Sequence of chain 13.F:
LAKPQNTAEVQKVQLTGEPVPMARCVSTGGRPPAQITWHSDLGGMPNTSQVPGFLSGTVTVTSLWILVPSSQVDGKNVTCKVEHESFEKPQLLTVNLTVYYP

The protein below binds the small molecule below.
Small molecule (SMILES): CC(=O)N[C@H]1[C@H](O[C@H]2[C@H](O)[C@@H](NC(C)=O)CO[C@@H]2CO)O[C@H](CO)[C@@H](O)[C@@H]1O

Binding-site contacts:
Ligand atom C1 contacts residue ASN77 of chain 13.F at 1.5 Å.
Ligand atom C7 contacts residue ASN77 of chain 13.F at 2.7 Å.
Ligand atom C2 contacts residue ASN77 of chain 13.F at 2.3 Å.
Ligand atom C2 contacts residue NAG1 of chain 13.L at 4.3 Å.
Ligand atom C7 contacts residue NAG1 of chain 13.L at 4.3 Å.
Ligand atom O5 contacts residue THR94 of chain 13.F at 3.8 Å.
Ligand atom O6 contacts residue THR94 of chain 13.F at 4.0 Å.
Ligand atom C1 contacts residue NAG1 of chain 13.L at 3.4 Å.
Ligand atom C3 contacts residue ASN77 of chain 13.F at 3.7 Å.
Ligand atom C8 contacts residue NAG1 of chain 13.L at 4.3 Å.
Ligand atom C6 contacts residue THR94 of chain 13.F at 4.0 Å.
Ligand atom C8 contacts residue ASN77 of chain 13.F at 4.1 Å.
Ligand atom C5 contacts residue ASN77 of chain 13.F at 3.7 Å.
Ligand atom O5 contacts residue ASN77 of chain 13.F at 2.4 Å (h-bond).
Ligand atom O7 contacts residue ASN77 of chain 13.F at 2.3 Å (h-bond).
Ligand atom N2 contacts residue NAG1 of chain 13.L at 4.2 Å.
Ligand atom O5 contacts residue NAG1 of chain 13.L at 4.2 Å.
Ligand atom C4 contacts residue ASN77 of chain 13.F at 4.2 Å.
Ligand atom N2 contacts residue ASN77 of chain 13.F at 2.8 Å (h-bond).
Ligand atom C5 contacts residue NAG1 of chain 13.L at 4.5 Å.